The small molecule below binds the protein below.
Small molecule (SMILES): CC(=O)N[C@@H]1[C@@H](O)[C@H](O)[C@@H](CO)O[C@H]1O

Sequence of chain 1.B:
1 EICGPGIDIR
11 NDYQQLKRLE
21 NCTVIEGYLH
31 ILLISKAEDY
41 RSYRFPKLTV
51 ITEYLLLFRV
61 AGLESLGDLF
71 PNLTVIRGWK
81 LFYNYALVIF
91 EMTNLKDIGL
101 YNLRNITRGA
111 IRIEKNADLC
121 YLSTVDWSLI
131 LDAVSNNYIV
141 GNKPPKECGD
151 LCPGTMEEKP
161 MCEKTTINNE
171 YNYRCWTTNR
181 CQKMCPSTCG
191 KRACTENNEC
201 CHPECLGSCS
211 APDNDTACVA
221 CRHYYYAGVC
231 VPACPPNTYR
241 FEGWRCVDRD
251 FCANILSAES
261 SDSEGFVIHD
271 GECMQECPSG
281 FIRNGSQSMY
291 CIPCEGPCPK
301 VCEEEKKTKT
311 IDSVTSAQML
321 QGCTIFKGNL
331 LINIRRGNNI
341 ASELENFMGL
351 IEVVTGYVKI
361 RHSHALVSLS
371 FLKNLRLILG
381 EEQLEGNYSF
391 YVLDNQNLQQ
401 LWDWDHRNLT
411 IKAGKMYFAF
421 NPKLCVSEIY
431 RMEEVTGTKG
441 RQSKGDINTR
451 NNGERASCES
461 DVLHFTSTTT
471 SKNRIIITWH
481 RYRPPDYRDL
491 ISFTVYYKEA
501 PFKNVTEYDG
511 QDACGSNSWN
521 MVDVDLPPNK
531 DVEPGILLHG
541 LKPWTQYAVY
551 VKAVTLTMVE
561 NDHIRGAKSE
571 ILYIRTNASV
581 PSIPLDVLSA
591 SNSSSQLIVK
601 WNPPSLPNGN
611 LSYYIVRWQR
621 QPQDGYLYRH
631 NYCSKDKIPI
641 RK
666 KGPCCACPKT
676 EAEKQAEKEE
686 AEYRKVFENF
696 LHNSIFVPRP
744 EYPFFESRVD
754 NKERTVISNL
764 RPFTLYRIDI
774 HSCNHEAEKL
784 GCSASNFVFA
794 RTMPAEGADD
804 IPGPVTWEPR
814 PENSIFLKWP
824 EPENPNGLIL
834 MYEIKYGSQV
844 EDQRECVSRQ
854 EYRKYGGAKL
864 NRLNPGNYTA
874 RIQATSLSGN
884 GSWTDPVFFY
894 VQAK

Binding-site contacts:
Ligand atom C8 contacts residue ASN21 of chain 1.B at 4.2 Å.
Ligand atom C2 contacts residue ASN21 of chain 1.B at 2.4 Å.
Ligand atom C8 contacts residue ARG18 of chain 1.B at 3.8 Å.
Ligand atom N2 contacts residue ASN21 of chain 1.B at 2.9 Å (h-bond).
Ligand atom O7 contacts residue ASN21 of chain 1.B at 2.6 Å (h-bond).
Ligand atom C5 contacts residue ASN21 of chain 1.B at 3.7 Å.
Ligand atom C8 contacts residue LYS17 of chain 1.B at 3.4 Å.
Ligand atom C1 contacts residue ASN21 of chain 1.B at 1.4 Å.
Ligand atom O5 contacts residue ASN21 of chain 1.B at 2.4 Å (h-bond).
Ligand atom C7 contacts residue ASN21 of chain 1.B at 3.0 Å.
Ligand atom C3 contacts residue ASN21 of chain 1.B at 3.8 Å.
Ligand atom C4 contacts residue ASN21 of chain 1.B at 4.2 Å.